A protein and the small-molecule ligand that binds it are described below.
Small molecule (SMILES): O=C(NCc1ccccc1)c1cccc(O[C@H]2O[C@H](CO)[C@H](O)[C@H](O)[C@H]2O)c1

Binding-site contacts:
Ligand atom C4B contacts residue LYS34 of chain 1.D at 3.9 Å.
Ligand atom C2B contacts residue TYR12 of chain 1.C at 3.8 Å (hydrophobic).
Ligand atom C6 contacts residue HIS57 of chain 1.C at 3.6 Å.
Ligand atom O1' contacts residue ARG13 of chain 1.C at 3.5 Å (salt-bridge).
Ligand atom O6 contacts residue HIS57 of chain 1.C at 3.6 Å.
Ligand atom C2 contacts residue ASN90 of chain 1.C at 3.9 Å.
Ligand atom O1' contacts residue TYR12 of chain 1.C at 3.7 Å.
Ligand atom O4 contacts residue LYS91 of chain 1.C at 3.1 Å (salt-bridge).
Ligand atom C5 contacts residue TRP88 of chain 1.C at 3.5 Å (hydrophobic).
Ligand atom C4 contacts residue LYS91 of chain 1.C at 4.0 Å.
Ligand atom O3 contacts residue LYS91 of chain 1.C at 3.0 Å (salt-bridge).
Ligand atom C3 contacts residue ASN90 of chain 1.C at 3.7 Å.
Ligand atom C2 contacts residue LYS91 of chain 1.C at 3.9 Å.
Ligand atom N1' contacts residue TYR12 of chain 1.C at 3.3 Å.
Ligand atom O2 contacts residue ASN90 of chain 1.C at 2.9 Å (h-bond).
Ligand atom C6B contacts residue TYR12 of chain 1.C at 3.8 Å (hydrophobic).
Ligand atom C4 contacts residue TRP88 of chain 1.C at 3.5 Å (hydrophobic).
Ligand atom O6 contacts residue GLN61 of chain 1.C at 2.9 Å (h-bond).
Ligand atom O3 contacts residue ASN90 of chain 1.C at 2.7 Å (h-bond).
Ligand atom C4 contacts residue GLU51 of chain 1.C at 3.4 Å.
Ligand atom C6 contacts residue TRP88 of chain 1.C at 3.5 Å (hydrophobic).
Ligand atom C5' contacts residue TYR12 of chain 1.C at 4.0 Å (hydrophobic).
Ligand atom O6 contacts residue TRP88 of chain 1.C at 3.8 Å.
Ligand atom O1 contacts residue TRP88 of chain 1.C at 3.9 Å.
Ligand atom O6 contacts residue GLN56 of chain 1.C at 3.8 Å.
Ligand atom O3 contacts residue TRP88 of chain 1.C at 3.7 Å.
Ligand atom O5 contacts residue GLN56 of chain 1.C at 3.6 Å.
Ligand atom O4 contacts residue GLN56 of chain 1.C at 3.5 Å.
Ligand atom C7B contacts residue TYR12 of chain 1.C at 3.5 Å (hydrophobic).
Ligand atom C6 contacts residue GLN56 of chain 1.C at 4.0 Å.
Ligand atom C3 contacts residue LYS91 of chain 1.C at 3.9 Å.
Ligand atom C5B contacts residue LYS34 of chain 1.D at 3.8 Å.
Ligand atom O3 contacts residue GLU51 of chain 1.C at 4.0 Å.
Ligand atom C7B contacts residue GLU11 of chain 1.C at 3.7 Å.
Ligand atom C3 contacts residue TRP88 of chain 1.C at 3.6 Å (hydrophobic).
Ligand atom O4 contacts residue GLU51 of chain 1.C at 2.7 Å (salt-bridge).
Ligand atom C1B contacts residue TYR12 of chain 1.C at 3.5 Å (hydrophobic).
Ligand atom C1B contacts residue GLU11 of chain 1.C at 3.7 Å.
Ligand atom C6 contacts residue GLN61 of chain 1.C at 3.8 Å.
Ligand atom C7' contacts residue TYR12 of chain 1.C at 3.4 Å (hydrophobic).

Sequence of chain 1.C:
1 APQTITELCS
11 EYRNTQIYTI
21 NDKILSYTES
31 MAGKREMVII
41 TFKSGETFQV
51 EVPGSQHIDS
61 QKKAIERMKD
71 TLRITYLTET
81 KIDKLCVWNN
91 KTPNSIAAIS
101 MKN

Sequence of chain 1.D:
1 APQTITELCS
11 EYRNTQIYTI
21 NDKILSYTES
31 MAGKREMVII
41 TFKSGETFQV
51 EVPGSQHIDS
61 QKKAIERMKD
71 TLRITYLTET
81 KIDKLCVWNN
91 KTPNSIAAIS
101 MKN